This small molecule binds to this protein.
Small molecule (SMILES): CC(=O)N[C@H]1[C@@H](O[C@H]2[C@H](O)[C@@H](NC(C)=O)CO[C@@H]2CO)O[C@H](CO)[C@@H](O[C@H]2O[C@H](CO[C@@H]3O[C@H](CO)[C@@H](O)[C@H](O)[C@@H]3O)[C@@H](O)[C@H](O)[C@@H]2O)[C@@H]1O

Sequence of chain 1.A:
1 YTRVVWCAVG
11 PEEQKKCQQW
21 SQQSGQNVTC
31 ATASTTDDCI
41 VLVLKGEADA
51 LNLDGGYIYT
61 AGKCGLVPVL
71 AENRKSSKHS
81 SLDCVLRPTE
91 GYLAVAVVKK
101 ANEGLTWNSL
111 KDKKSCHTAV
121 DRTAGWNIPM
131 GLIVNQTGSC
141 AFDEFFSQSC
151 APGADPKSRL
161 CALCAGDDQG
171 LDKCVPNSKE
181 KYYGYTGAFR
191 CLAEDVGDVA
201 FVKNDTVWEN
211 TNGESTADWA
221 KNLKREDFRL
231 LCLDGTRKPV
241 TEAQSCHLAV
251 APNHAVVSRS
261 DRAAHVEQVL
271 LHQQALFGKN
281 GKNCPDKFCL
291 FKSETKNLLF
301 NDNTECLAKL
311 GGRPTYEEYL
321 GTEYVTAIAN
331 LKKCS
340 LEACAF

Binding-site contacts:
Ligand atom N2 contacts residue ASN135 of chain 1.A at 2.8 Å (h-bond).
Ligand atom C1 contacts residue ASN135 of chain 1.A at 1.5 Å.
Ligand atom N2 contacts residue GLY131 of chain 1.A at 4.3 Å.
Ligand atom C7 contacts residue GLY131 of chain 1.A at 4.3 Å.
Ligand atom O7 contacts residue ASN330 of chain 1.A at 3.5 Å (h-bond).
Ligand atom C8 contacts residue ILE128 of chain 1.A at 4.3 Å (hydrophobic).
Ligand atom O5 contacts residue ASN135 of chain 1.A at 2.3 Å (h-bond).
Ligand atom C8 contacts residue LEU132 of chain 1.A at 3.7 Å (hydrophobic).
Ligand atom N2 contacts residue ALA327 of chain 1.A at 4.2 Å.
Ligand atom C6 contacts residue ASN135 of chain 1.A at 4.5 Å.
Ligand atom C7 contacts residue ALA327 of chain 1.A at 4.3 Å (hydrophobic).
Ligand atom O6 contacts residue THR326 of chain 1.A at 3.6 Å (h-bond).
Ligand atom O7 contacts residue ASN135 of chain 1.A at 3.6 Å.
Ligand atom C2 contacts residue ASN135 of chain 1.A at 2.2 Å.
Ligand atom C7 contacts residue ASN135 of chain 1.A at 3.5 Å.
Ligand atom C8 contacts residue ASN330 of chain 1.A at 4.0 Å.
Ligand atom O4 contacts residue ASN330 of chain 1.A at 3.2 Å (h-bond).
Ligand atom C3 contacts residue ASN330 of chain 1.A at 3.7 Å.
Ligand atom C1 contacts residue ASN330 of chain 1.A at 4.3 Å.
Ligand atom C7 contacts residue ASN330 of chain 1.A at 3.9 Å.
Ligand atom C5 contacts residue ASN330 of chain 1.A at 3.8 Å.
Ligand atom C1 contacts residue THR326 of chain 1.A at 4.3 Å.
Ligand atom O3 contacts residue ALA327 of chain 1.A at 4.3 Å.
Ligand atom C4 contacts residue ASN135 of chain 1.A at 4.1 Å.
Ligand atom C8 contacts residue ALA327 of chain 1.A at 3.9 Å (hydrophobic).
Ligand atom C8 contacts residue GLY131 of chain 1.A at 3.6 Å.
Ligand atom C3 contacts residue ASN135 of chain 1.A at 3.6 Å.
Ligand atom O5 contacts residue ASN330 of chain 1.A at 4.5 Å.
Ligand atom O7 contacts residue LEU132 of chain 1.A at 4.1 Å.
Ligand atom C4 contacts residue ASN330 of chain 1.A at 3.8 Å.
Ligand atom C5 contacts residue ASN135 of chain 1.A at 3.6 Å.
Ligand atom O6 contacts residue GLU323 of chain 1.A at 4.3 Å.